Sequence of chain 1.A:
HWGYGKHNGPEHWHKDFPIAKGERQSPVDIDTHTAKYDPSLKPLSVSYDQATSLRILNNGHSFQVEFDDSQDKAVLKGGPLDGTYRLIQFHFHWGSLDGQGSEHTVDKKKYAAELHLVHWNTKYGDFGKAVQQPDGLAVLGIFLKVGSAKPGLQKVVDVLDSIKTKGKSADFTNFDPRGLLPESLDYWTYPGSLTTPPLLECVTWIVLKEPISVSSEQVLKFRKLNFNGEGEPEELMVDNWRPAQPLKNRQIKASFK

Binding-site contacts:
Ligand atom N1 contacts residue HIS94 of chain 1.A at 3.3 Å (h-bond).
Ligand atom C3 contacts residue PHE130 of chain 1.A at 3.8 Å (hydrophobic).
Ligand atom S1 contacts residue HIS94 of chain 1.A at 3.8 Å.
Ligand atom O2 contacts residue TRP208 of chain 1.A at 4.2 Å.
Ligand atom N1 contacts residue THR198 of chain 1.A at 2.8 Å (h-bond).
Ligand atom C1 contacts residue ZN1 of chain 1.B at 4.1 Å.
Ligand atom C4 contacts residue PHE130 of chain 1.A at 3.6 Å (hydrophobic).
Ligand atom O1 contacts residue THR198 of chain 1.A at 3.0 Å (h-bond).
Ligand atom O2 contacts residue VAL121 of chain 1.A at 3.9 Å.
Ligand atom C1 contacts residue LEU197 of chain 1.A at 3.8 Å (hydrophobic).
Ligand atom N3 contacts residue THR198 of chain 1.A at 3.9 Å.
Ligand atom O1 contacts residue LEU197 of chain 1.A at 3.4 Å.
Ligand atom O2 contacts residue ZN1 of chain 1.B at 3.0 Å.
Ligand atom N1 contacts residue HIS119 of chain 1.A at 3.4 Å (h-bond).
Ligand atom O3 contacts residue VAL121 of chain 1.A at 3.6 Å.
Ligand atom O1 contacts residue ZN1 of chain 1.B at 4.1 Å.
Ligand atom C1 contacts residue THR199 of chain 1.A at 4.2 Å.
Ligand atom C3 contacts residue GLN92 of chain 1.A at 4.2 Å.
Ligand atom N2 contacts residue THR199 of chain 1.A at 3.1 Å (h-bond).
Ligand atom O2 contacts residue HIS94 of chain 1.A at 3.2 Å.
Ligand atom S2 contacts residue HIS94 of chain 1.A at 3.8 Å.
Ligand atom N1 contacts residue HIS96 of chain 1.A at 3.3 Å (h-bond).
Ligand atom O1 contacts residue TRP208 of chain 1.A at 3.5 Å.
Ligand atom O3 contacts residue GLN92 of chain 1.A at 3.8 Å.
Ligand atom C1 contacts residue HIS94 of chain 1.A at 4.0 Å.
Ligand atom N1 contacts residue GLU106 of chain 1.A at 4.0 Å.
Ligand atom S2 contacts residue VAL121 of chain 1.A at 3.9 Å.
Ligand atom C2 contacts residue LEU197 of chain 1.A at 4.0 Å (hydrophobic).
Ligand atom S1 contacts residue ZN1 of chain 1.B at 3.0 Å.
Ligand atom S1 contacts residue THR198 of chain 1.A at 3.9 Å.
Ligand atom N1 contacts residue ZN1 of chain 1.B at 2.0 Å.
Ligand atom O3 contacts residue PHE130 of chain 1.A at 3.8 Å.
Ligand atom S2 contacts residue LEU197 of chain 1.A at 3.9 Å.
Ligand atom O2 contacts residue VAL142 of chain 1.A at 4.0 Å.
Ligand atom O2 contacts residue HIS119 of chain 1.A at 3.5 Å (h-bond).
Ligand atom O1 contacts residue SER196 of chain 1.A at 4.1 Å.
Ligand atom N3 contacts residue LEU197 of chain 1.A at 3.7 Å.
Ligand atom N3 contacts residue THR199 of chain 1.A at 3.0 Å (h-bond).
Ligand atom N2 contacts residue LEU197 of chain 1.A at 3.9 Å.
Ligand atom S1 contacts residue HIS119 of chain 1.A at 4.0 Å.

The small molecule below binds the protein below.
Small molecule (SMILES): CC(=O)Nc1nnc(S(N)(=O)=O)s1